Binding-site contacts:
Ligand atom N2 contacts residue ASN57 of chain 1.C at 2.9 Å (h-bond).
Ligand atom C4 contacts residue ASN57 of chain 1.C at 4.2 Å.
Ligand atom O5 contacts residue ASN57 of chain 1.C at 2.4 Å (h-bond).
Ligand atom C7 contacts residue ASN57 of chain 1.C at 3.9 Å.
Ligand atom C8 contacts residue ASN57 of chain 1.C at 4.2 Å.
Ligand atom C1 contacts residue ASN57 of chain 1.C at 1.4 Å.
Ligand atom C2 contacts residue ASN57 of chain 1.C at 2.5 Å.
Ligand atom C3 contacts residue ASN57 of chain 1.C at 3.8 Å.
Ligand atom C5 contacts residue ASN57 of chain 1.C at 3.7 Å.

The protein below binds the small molecule below.
Small molecule (SMILES): CC(=O)N[C@@H]1[C@@H](O)[C@H](O)[C@@H](CO)O[C@H]1O

Sequence of chain 1.C:
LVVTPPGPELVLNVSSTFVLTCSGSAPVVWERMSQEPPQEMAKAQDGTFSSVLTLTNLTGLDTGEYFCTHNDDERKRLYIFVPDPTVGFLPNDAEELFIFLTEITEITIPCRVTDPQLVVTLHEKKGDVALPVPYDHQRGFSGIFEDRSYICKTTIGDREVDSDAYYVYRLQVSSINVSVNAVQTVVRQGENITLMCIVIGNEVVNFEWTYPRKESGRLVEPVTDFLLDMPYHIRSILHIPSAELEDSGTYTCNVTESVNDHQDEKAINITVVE